Binding-site contacts:
Ligand atom C4 contacts residue GLN177 of chain 2.H at 4.0 Å.
Ligand atom C8 contacts residue TRP149 of chain 2.H at 3.4 Å (hydrophobic).
Ligand atom C3 contacts residue ARG157 of chain 2.H at 4.2 Å.
Ligand atom C2 contacts residue PRO15 of chain 2.G at 3.4 Å (hydrophobic).
Ligand atom C4 contacts residue HIS162 of chain 2.H at 3.3 Å.
Ligand atom C5 contacts residue ILE191 of chain 2.H at 3.6 Å (hydrophobic).
Ligand atom C4 contacts residue PRO15 of chain 2.G at 3.9 Å (hydrophobic).
Ligand atom C5 contacts residue GLY14 of chain 2.G at 3.9 Å.
Ligand atom O3 contacts residue TYR108 of chain 2.H at 3.2 Å (h-bond).
Ligand atom O3 contacts residue HIS162 of chain 2.H at 3.0 Å (h-bond).
Ligand atom C6 contacts residue PRO15 of chain 2.G at 4.0 Å (hydrophobic).
Ligand atom O3 contacts residue PRO15 of chain 2.G at 4.1 Å.
Ligand atom C6 contacts residue ARG157 of chain 2.H at 4.1 Å.
Ligand atom C5 contacts residue THR12 of chain 2.G at 4.1 Å.
Ligand atom O3 contacts residue TYR147 of chain 2.H at 2.7 Å (h-bond).
Ligand atom C1 contacts residue TYR147 of chain 2.H at 4.0 Å (hydrophobic).
Ligand atom O1 contacts residue TRP149 of chain 2.H at 3.7 Å.
Ligand atom O3 contacts residue FE1 of chain 2.V at 1.8 Å.
Ligand atom C8 contacts residue PRO15 of chain 2.G at 3.6 Å (hydrophobic).
Ligand atom C4 contacts residue FE1 of chain 2.V at 3.3 Å.
Ligand atom O2 contacts residue PRO15 of chain 2.G at 3.7 Å.
Ligand atom C5 contacts residue PRO15 of chain 2.G at 4.1 Å (hydrophobic).
Ligand atom C4 contacts residue TYR147 of chain 2.H at 3.8 Å (hydrophobic).
Ligand atom C3 contacts residue FE1 of chain 2.V at 2.6 Å.
Ligand atom C7 contacts residue TRP149 of chain 2.H at 3.1 Å (hydrophobic).
Ligand atom C1 contacts residue PRO15 of chain 2.G at 3.6 Å (hydrophobic).
Ligand atom C2 contacts residue FE1 of chain 2.V at 3.6 Å.
Ligand atom C3 contacts residue TYR147 of chain 2.H at 2.8 Å (hydrophobic).
Ligand atom C5 contacts residue ARG157 of chain 2.H at 3.5 Å.
Ligand atom O1 contacts residue PRO15 of chain 2.G at 3.6 Å.
Ligand atom C3 contacts residue HIS162 of chain 2.H at 3.8 Å.
Ligand atom C4 contacts residue GLY14 of chain 2.G at 3.6 Å.
Ligand atom C4 contacts residue ARG157 of chain 2.H at 3.5 Å.
Ligand atom C2 contacts residue TYR147 of chain 2.H at 3.0 Å (hydrophobic).
Ligand atom C6 contacts residue ILE191 of chain 2.H at 3.3 Å (hydrophobic).
Ligand atom O2 contacts residue TRP149 of chain 2.H at 3.5 Å.
Ligand atom C3 contacts residue PRO15 of chain 2.G at 3.6 Å (hydrophobic).
Ligand atom C5 contacts residue GLN177 of chain 2.H at 4.1 Å.
Ligand atom O3 contacts residue TYR16 of chain 2.G at 4.0 Å.
Ligand atom O3 contacts residue HIS160 of chain 2.H at 3.9 Å.

The small molecule below binds the protein below.
Small molecule (SMILES): O=C(O)Cc1cccc(O)c1

Sequence of chain 2.G:
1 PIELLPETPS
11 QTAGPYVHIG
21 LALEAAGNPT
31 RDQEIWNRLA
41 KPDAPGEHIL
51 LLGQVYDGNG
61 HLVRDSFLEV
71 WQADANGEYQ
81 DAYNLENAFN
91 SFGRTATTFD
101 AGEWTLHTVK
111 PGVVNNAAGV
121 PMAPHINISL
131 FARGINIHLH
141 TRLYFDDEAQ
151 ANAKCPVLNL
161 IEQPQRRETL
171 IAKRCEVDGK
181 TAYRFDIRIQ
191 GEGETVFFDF

Sequence of chain 2.H:
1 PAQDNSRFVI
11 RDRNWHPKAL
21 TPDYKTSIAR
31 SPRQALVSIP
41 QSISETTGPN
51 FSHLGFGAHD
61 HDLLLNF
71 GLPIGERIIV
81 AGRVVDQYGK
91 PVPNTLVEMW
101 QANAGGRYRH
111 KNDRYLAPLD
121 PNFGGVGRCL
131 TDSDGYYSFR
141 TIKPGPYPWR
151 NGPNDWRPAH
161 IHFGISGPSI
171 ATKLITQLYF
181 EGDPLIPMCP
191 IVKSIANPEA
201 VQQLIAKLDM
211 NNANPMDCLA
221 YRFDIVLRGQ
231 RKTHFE